Sequence of chain 1.C:
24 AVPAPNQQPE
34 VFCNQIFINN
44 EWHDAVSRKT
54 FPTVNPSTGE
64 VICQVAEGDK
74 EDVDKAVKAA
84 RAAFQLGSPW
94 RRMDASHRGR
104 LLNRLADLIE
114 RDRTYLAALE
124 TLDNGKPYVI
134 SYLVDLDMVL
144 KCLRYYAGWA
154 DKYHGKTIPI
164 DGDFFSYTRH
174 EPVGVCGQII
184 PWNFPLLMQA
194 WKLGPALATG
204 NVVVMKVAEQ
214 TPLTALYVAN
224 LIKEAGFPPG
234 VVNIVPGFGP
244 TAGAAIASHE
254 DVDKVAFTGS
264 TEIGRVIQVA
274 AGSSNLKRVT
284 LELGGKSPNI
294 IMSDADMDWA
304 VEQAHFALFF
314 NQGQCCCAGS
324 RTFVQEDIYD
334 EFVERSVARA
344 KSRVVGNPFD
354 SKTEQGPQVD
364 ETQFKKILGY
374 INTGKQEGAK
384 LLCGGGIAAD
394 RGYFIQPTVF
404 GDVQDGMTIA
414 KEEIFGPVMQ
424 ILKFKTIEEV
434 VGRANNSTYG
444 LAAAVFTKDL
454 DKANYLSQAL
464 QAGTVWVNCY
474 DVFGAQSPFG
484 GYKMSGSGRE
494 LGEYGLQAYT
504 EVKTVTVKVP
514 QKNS

The protein below binds the small molecule below.
Small molecule (SMILES): CCCc1c(C)c2cc3c(C)c(C)oc3cc2oc1=O

Binding-site contacts:
Ligand atom C2 contacts residue PHE476 of chain 1.C at 3.6 Å (hydrophobic).
Ligand atom O7 contacts residue PHE476 of chain 1.C at 3.8 Å.
Ligand atom C20 contacts residue MET141 of chain 1.C at 3.7 Å (hydrophobic).
Ligand atom C6 contacts residue ASP474 of chain 1.C at 3.9 Å.
Ligand atom C8 contacts residue ASP474 of chain 1.C at 3.7 Å.
Ligand atom C20 contacts residue VAL137 of chain 1.C at 3.6 Å (hydrophobic).
Ligand atom C19 contacts residue ASP474 of chain 1.C at 3.4 Å.
Ligand atom O10 contacts residue CYS318 of chain 1.C at 3.4 Å.
Ligand atom C13 contacts residue PHE187 of chain 1.C at 3.4 Å (hydrophobic).
Ligand atom C4 contacts residue PHE476 of chain 1.C at 3.7 Å (hydrophobic).
Ligand atom O10 contacts residue PHE187 of chain 1.C at 3.6 Å.
Ligand atom C1 contacts residue PHE313 of chain 1.C at 3.9 Å (hydrophobic).
Ligand atom O18 contacts residue CYS320 of chain 1.C at 3.6 Å (h-bond).
Ligand atom C17 contacts residue MET191 of chain 1.C at 3.4 Å (hydrophobic).
Ligand atom C6 contacts residue PHE313 of chain 1.C at 3.4 Å (hydrophobic).
Ligand atom C5 contacts residue PHE476 of chain 1.C at 3.4 Å (hydrophobic).
Ligand atom C9 contacts residue PHE476 of chain 1.C at 3.7 Å (hydrophobic).
Ligand atom C1 contacts residue ASP474 of chain 1.C at 3.7 Å.
Ligand atom C11 contacts residue PHE187 of chain 1.C at 3.5 Å (hydrophobic).
Ligand atom C6 contacts residue PHE476 of chain 1.C at 3.2 Å (hydrophobic).
Ligand atom O18 contacts residue CYS319 of chain 1.C at 2.8 Å (h-bond).
Ligand atom C16 contacts residue GLU285 of chain 1.C at 3.9 Å.
Ligand atom O7 contacts residue ASP474 of chain 1.C at 3.3 Å.
Ligand atom C17 contacts residue PHE187 of chain 1.C at 3.8 Å (hydrophobic).
Ligand atom C15 contacts residue PHE482 of chain 1.C at 3.8 Å (hydrophobic).
Ligand atom C8 contacts residue PHE313 of chain 1.C at 3.5 Å (hydrophobic).
Ligand atom O7 contacts residue PHE313 of chain 1.C at 3.1 Å.
Ligand atom C3 contacts residue PHE187 of chain 1.C at 3.5 Å (hydrophobic).
Ligand atom C19 contacts residue PHE309 of chain 1.C at 3.9 Å (hydrophobic).
Ligand atom O18 contacts residue CYS318 of chain 1.C at 3.5 Å.
Ligand atom C3 contacts residue PHE476 of chain 1.C at 3.7 Å (hydrophobic).
Ligand atom C1 contacts residue PHE476 of chain 1.C at 3.4 Å (hydrophobic).
Ligand atom C1 contacts residue CYS318 of chain 1.C at 3.8 Å (hydrophobic).
Ligand atom O10 contacts residue CYS320 of chain 1.C at 3.4 Å (h-bond).
Ligand atom C17 contacts residue TRP194 of chain 1.C at 3.8 Å (hydrophobic).
Ligand atom C2 contacts residue PHE187 of chain 1.C at 3.5 Å (hydrophobic).
Ligand atom C16 contacts residue THR261 of chain 1.C at 3.8 Å.
Ligand atom C17 contacts residue LEU190 of chain 1.C at 3.7 Å (hydrophobic).
Ligand atom C11 contacts residue CYS318 of chain 1.C at 3.9 Å (hydrophobic).
Ligand atom C12 contacts residue PHE187 of chain 1.C at 3.4 Å (hydrophobic).